Sequence of chain 2.B:
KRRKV

Sequence of chain 2.A:
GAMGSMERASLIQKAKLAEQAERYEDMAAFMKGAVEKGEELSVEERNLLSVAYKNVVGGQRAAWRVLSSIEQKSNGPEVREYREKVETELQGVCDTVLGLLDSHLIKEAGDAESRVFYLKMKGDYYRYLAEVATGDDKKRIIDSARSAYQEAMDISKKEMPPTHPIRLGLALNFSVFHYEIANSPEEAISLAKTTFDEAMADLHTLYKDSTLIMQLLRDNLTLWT

A small-molecule ligand and the protein it binds are described below.
Small molecule (SMILES): C=C1[C@@H](O)[C@H](O[C@H]2O[C@H](COC)[C@]34O[C@H](O[C@@H]3[C@@H]2O)[C@](C)([C@@H]2CO2)O4)C2=C(C(C)C)CC[C@]2(C)C[C@H]2[C@H]1CC[C@]2(O)COC

Binding-site contacts:
Ligand atom CBM contacts residue ASP220 of chain 2.A at 3.8 Å.
Ligand atom OAW contacts residue ASN47 of chain 2.A at 3.4 Å (h-bond).
Ligand atom CBQ contacts residue MET128 of chain 2.A at 3.3 Å (hydrophobic).
Ligand atom CBK contacts residue ASP220 of chain 2.A at 3.8 Å.
Ligand atom CAR contacts residue ASP220 of chain 2.A at 3.7 Å.
Ligand atom CBQ contacts residue PHE124 of chain 2.A at 3.5 Å (hydrophobic).
Ligand atom C1 contacts residue ASP220 of chain 2.A at 3.6 Å.
Ligand atom CAS contacts residue ASP220 of chain 2.A at 2.9 Å.
Ligand atom CBN contacts residue ASN47 of chain 2.A at 3.9 Å.
Ligand atom CAT contacts residue ASP220 of chain 2.A at 3.6 Å.
Ligand atom CBQ contacts residue LYS127 of chain 2.A at 3.9 Å.
Ligand atom CAF contacts residue LYS127 of chain 2.A at 3.9 Å.
Ligand atom OBR contacts residue VAL6 of chain 2.B at 2.9 Å (h-bond).
Ligand atom CAA contacts residue ILE173 of chain 2.A at 3.8 Å (hydrophobic).
Ligand atom CAD contacts residue ILE173 of chain 2.A at 4.0 Å (hydrophobic).
Ligand atom CAJ contacts residue VAL51 of chain 2.A at 3.9 Å (hydrophobic).
Ligand atom CAH contacts residue VAL6 of chain 2.B at 4.0 Å (hydrophobic).
Ligand atom CAR contacts residue ASN47 of chain 2.A at 3.6 Å.
Ligand atom CAZ contacts residue ASN47 of chain 2.A at 4.0 Å.
Ligand atom OAP contacts residue PRO172 of chain 2.A at 4.0 Å.
Ligand atom OAQ contacts residue ASP220 of chain 2.A at 3.3 Å (salt-bridge).
Ligand atom CBO contacts residue LYS127 of chain 2.A at 3.8 Å.
Ligand atom OAP contacts residue ASP220 of chain 2.A at 2.9 Å (salt-bridge).
Ligand atom CBN contacts residue VAL51 of chain 2.A at 3.8 Å (hydrophobic).
Ligand atom CAD contacts residue PRO172 of chain 2.A at 3.5 Å (hydrophobic).
Ligand atom CAD contacts residue ILE224 of chain 2.A at 3.8 Å (hydrophobic).
Ligand atom CBL contacts residue ASP220 of chain 2.A at 4.0 Å.
Ligand atom CBN contacts residue SER50 of chain 2.A at 3.8 Å.
Ligand atom OBJ contacts residue ASP220 of chain 2.A at 2.8 Å (salt-bridge).
Ligand atom CBO contacts residue PHE124 of chain 2.A at 3.7 Å (hydrophobic).
Ligand atom OBP contacts residue LYS127 of chain 2.A at 2.9 Å (salt-bridge).
Ligand atom CAA contacts residue ASN47 of chain 2.A at 4.0 Å.
Ligand atom CAZ contacts residue LEU48 of chain 2.A at 3.9 Å (hydrophobic).
Ligand atom CBM contacts residue LEU223 of chain 2.A at 4.0 Å (hydrophobic).
Ligand atom OBR contacts residue LYS127 of chain 2.A at 3.1 Å (salt-bridge).
Ligand atom OAY contacts residue ASN47 of chain 2.A at 3.9 Å.
Ligand atom CAK contacts residue VAL6 of chain 2.B at 4.0 Å (hydrophobic).
Ligand atom CAE contacts residue LYS127 of chain 2.A at 3.9 Å.
Ligand atom CAA contacts residue PHE124 of chain 2.A at 4.0 Å (hydrophobic).
Ligand atom CAO contacts residue ASP220 of chain 2.A at 3.7 Å.